Binding-site contacts:
Ligand atom C3 contacts residue SER27 of chain 2.B at 3.9 Å.
Ligand atom C8 contacts residue LEU110 of chain 2.B at 3.9 Å (hydrophobic).
Ligand atom C6 contacts residue TRP108 of chain 2.B at 3.5 Å (hydrophobic).
Ligand atom S1 contacts residue TRP79 of chain 2.B at 3.5 Å.
Ligand atom S1 contacts residue THR90 of chain 2.B at 3.2 Å (h-bond).
Ligand atom N3 contacts residue SER27 of chain 2.B at 2.9 Å (h-bond).
Ligand atom C5 contacts residue TRP108 of chain 2.B at 3.8 Å (hydrophobic).
Ligand atom N3 contacts residue LEU25 of chain 2.B at 3.6 Å.
Ligand atom C3 contacts residue LEU25 of chain 2.B at 3.4 Å (hydrophobic).
Ligand atom O11 contacts residue ASN49 of chain 2.B at 2.9 Å (h-bond).
Ligand atom C10 contacts residue TRP79 of chain 2.B at 3.6 Å (hydrophobic).
Ligand atom N3 contacts residue ASP128 of chain 2.B at 3.7 Å.
Ligand atom C11 contacts residue ASN49 of chain 2.B at 3.6 Å.
Ligand atom O12 contacts residue SER88 of chain 2.B at 3.3 Å (h-bond).
Ligand atom C4 contacts residue VAL47 of chain 2.B at 3.5 Å (hydrophobic).
Ligand atom C7 contacts residue VAL47 of chain 2.B at 3.4 Å (hydrophobic).
Ligand atom N3 contacts residue TYR43 of chain 2.B at 2.6 Å (h-bond).
Ligand atom N3 contacts residue ASN23 of chain 2.B at 3.1 Å (h-bond).
Ligand atom C10 contacts residue ASN49 of chain 2.B at 3.6 Å.
Ligand atom C3 contacts residue ASP128 of chain 2.B at 3.7 Å.
Ligand atom C3 contacts residue SER45 of chain 2.B at 3.8 Å.
Ligand atom C6 contacts residue THR90 of chain 2.B at 3.9 Å.
Ligand atom C4 contacts residue TRP120 of chain 1.A at 3.9 Å (hydrophobic).
Ligand atom N3 contacts residue SER45 of chain 2.B at 3.8 Å.
Ligand atom C8 contacts residue TRP79 of chain 2.B at 3.9 Å (hydrophobic).
Ligand atom C9 contacts residue ALA50 of chain 2.B at 3.7 Å (hydrophobic).
Ligand atom O12 contacts residue LEU110 of chain 2.B at 3.9 Å.
Ligand atom N1 contacts residue LEU25 of chain 2.B at 3.5 Å.
Ligand atom N2 contacts residue LEU25 of chain 2.B at 3.8 Å.
Ligand atom C8 contacts residue VAL47 of chain 2.B at 3.9 Å (hydrophobic).
Ligand atom C9 contacts residue VAL47 of chain 2.B at 3.5 Å (hydrophobic).
Ligand atom N1 contacts residue ASP128 of chain 2.B at 2.9 Å (salt-bridge).
Ligand atom C9 contacts residue TRP79 of chain 2.B at 3.8 Å (hydrophobic).
Ligand atom N2 contacts residue VAL47 of chain 2.B at 3.4 Å.
Ligand atom C7 contacts residue TRP79 of chain 2.B at 3.9 Å (hydrophobic).
Ligand atom C3 contacts residue TYR43 of chain 2.B at 3.5 Å (hydrophobic).
Ligand atom C7 contacts residue SER45 of chain 2.B at 3.5 Å.
Ligand atom N2 contacts residue SER45 of chain 2.B at 2.9 Å (h-bond).
Ligand atom O11 contacts residue GLY48 of chain 2.B at 3.1 Å.
Ligand atom C2 contacts residue TRP120 of chain 1.A at 3.7 Å (hydrophobic).

This protein binds this small molecule.
Small molecule (SMILES): N=C1N[C@H]2[C@H](CS[C@H]2CCCCC(=O)O)N1

Sequence of chain 2.B:
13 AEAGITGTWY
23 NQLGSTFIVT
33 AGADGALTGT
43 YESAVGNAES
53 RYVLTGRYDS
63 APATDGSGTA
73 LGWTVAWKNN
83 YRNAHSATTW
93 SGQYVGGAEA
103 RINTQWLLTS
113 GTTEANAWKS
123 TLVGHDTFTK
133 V

Sequence of chain 1.A:
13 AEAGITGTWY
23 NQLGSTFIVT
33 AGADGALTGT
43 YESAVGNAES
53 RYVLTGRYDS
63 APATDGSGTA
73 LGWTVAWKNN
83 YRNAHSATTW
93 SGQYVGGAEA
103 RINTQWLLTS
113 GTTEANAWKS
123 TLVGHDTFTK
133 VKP